Sequence of chain 1.A:
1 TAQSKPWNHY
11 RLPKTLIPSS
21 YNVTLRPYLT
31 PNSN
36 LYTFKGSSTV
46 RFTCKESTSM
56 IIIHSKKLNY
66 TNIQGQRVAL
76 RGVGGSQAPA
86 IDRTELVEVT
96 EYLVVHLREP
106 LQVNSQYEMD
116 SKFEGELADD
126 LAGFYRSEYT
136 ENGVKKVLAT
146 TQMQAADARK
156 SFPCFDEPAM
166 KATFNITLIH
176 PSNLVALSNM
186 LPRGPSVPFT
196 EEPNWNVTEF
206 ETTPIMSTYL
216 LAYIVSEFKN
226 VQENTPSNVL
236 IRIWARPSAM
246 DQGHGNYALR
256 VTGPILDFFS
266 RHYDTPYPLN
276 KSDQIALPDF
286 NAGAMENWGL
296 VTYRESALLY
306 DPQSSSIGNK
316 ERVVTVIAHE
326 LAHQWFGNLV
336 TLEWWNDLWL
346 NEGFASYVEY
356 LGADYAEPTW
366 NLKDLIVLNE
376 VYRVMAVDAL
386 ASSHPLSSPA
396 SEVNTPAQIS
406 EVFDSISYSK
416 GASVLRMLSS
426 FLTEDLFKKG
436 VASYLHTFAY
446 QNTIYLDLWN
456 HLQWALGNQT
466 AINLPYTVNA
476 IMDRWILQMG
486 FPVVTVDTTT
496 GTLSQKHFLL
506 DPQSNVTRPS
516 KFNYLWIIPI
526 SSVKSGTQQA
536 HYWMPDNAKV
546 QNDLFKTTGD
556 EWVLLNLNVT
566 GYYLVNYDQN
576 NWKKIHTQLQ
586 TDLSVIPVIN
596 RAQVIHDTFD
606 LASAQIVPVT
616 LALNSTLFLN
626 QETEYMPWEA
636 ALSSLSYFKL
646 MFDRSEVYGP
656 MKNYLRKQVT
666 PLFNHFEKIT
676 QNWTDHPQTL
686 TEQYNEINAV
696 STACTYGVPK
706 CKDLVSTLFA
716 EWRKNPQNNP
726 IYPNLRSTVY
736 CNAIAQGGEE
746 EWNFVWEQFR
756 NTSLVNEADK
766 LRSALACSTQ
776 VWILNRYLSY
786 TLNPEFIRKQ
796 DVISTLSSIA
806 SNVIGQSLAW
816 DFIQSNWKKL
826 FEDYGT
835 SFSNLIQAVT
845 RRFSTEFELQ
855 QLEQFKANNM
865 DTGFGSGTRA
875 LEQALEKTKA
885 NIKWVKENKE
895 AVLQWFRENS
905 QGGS

Binding-site contacts:
Ligand atom O7 contacts residue NAG1 of chain 1.H at 4.0 Å.
Ligand atom O5 contacts residue ASN170 of chain 1.A at 3.8 Å.
Ligand atom C8 contacts residue GLU113 of chain 1.A at 4.5 Å.
Ligand atom O6 contacts residue NAG1 of chain 1.H at 4.2 Å.
Ligand atom C6 contacts residue GLU204 of chain 1.A at 3.5 Å.
Ligand atom C3 contacts residue NAG1 of chain 1.H at 4.4 Å.
Ligand atom O6 contacts residue ASN170 of chain 1.A at 3.8 Å.
Ligand atom C8 contacts residue NAG1 of chain 1.H at 3.9 Å.
Ligand atom C5 contacts residue NAG1 of chain 1.H at 4.3 Å.
Ligand atom C3 contacts residue ASN22 of chain 1.A at 3.8 Å.
Ligand atom C8 contacts residue THR44 of chain 1.A at 3.9 Å.
Ligand atom C8 contacts residue ARG188 of chain 1.A at 3.7 Å.
Ligand atom C2 contacts residue NAG1 of chain 1.H at 4.2 Å.
Ligand atom C1 contacts residue NAG1 of chain 1.H at 4.0 Å.
Ligand atom C8 contacts residue ARG76 of chain 1.A at 3.7 Å.
Ligand atom C7 contacts residue ASN22 of chain 1.A at 3.2 Å.
Ligand atom O7 contacts residue ASN22 of chain 1.A at 3.1 Å (h-bond).
Ligand atom O5 contacts residue ASN22 of chain 1.A at 2.4 Å (h-bond).
Ligand atom C1 contacts residue ASN22 of chain 1.A at 1.4 Å.
Ligand atom C1 contacts residue ASN170 of chain 1.A at 4.0 Å.
Ligand atom N2 contacts residue NAG1 of chain 1.H at 3.7 Å.
Ligand atom N2 contacts residue ASN22 of chain 1.A at 2.9 Å (h-bond).
Ligand atom O6 contacts residue GLU204 of chain 1.A at 3.4 Å (salt-bridge).
Ligand atom C2 contacts residue ASN22 of chain 1.A at 2.5 Å.
Ligand atom C4 contacts residue ASN22 of chain 1.A at 4.2 Å.
Ligand atom C6 contacts residue ARG188 of chain 1.A at 4.2 Å.
Ligand atom C8 contacts residue ASN22 of chain 1.A at 4.5 Å.
Ligand atom O6 contacts residue ARG188 of chain 1.A at 2.9 Å (salt-bridge).
Ligand atom C5 contacts residue ASN170 of chain 1.A at 4.0 Å.
Ligand atom O5 contacts residue GLU204 of chain 1.A at 4.5 Å.
Ligand atom C7 contacts residue NAG1 of chain 1.H at 4.4 Å.
Ligand atom C5 contacts residue ASN22 of chain 1.A at 3.7 Å.

The protein below binds the small molecule below.
Small molecule (SMILES): CC(=O)N[C@H]1[C@H](O[C@H]2[C@H](O)[C@@H](NC(C)=O)CO[C@@H]2CO)O[C@H](CO)[C@@H](O[C@@H]2O[C@H](CO)[C@H](O)[C@H](O[C@H]3O[C@H](CO)[C@@H](O)[C@H](O)[C@@H]3O)[C@H]2O)[C@@H]1O